Binding-site contacts:
Ligand atom C5 contacts residue MET214 of chain 38.A at 3.4 Å (hydrophobic).
Ligand atom N1A contacts residue LEU217 of chain 38.A at 3.3 Å.
Ligand atom N5A contacts residue MET124 of chain 38.A at 3.9 Å.
Ligand atom O1B contacts residue ILE98 of chain 38.A at 3.2 Å.
Ligand atom N1A contacts residue MET124 of chain 38.A at 3.6 Å.
Ligand atom N5A contacts residue LEU217 of chain 38.A at 3.6 Å.
Ligand atom CM2 contacts residue ILE77 of chain 38.A at 3.8 Å (hydrophobic).
Ligand atom C6B contacts residue ILE98 of chain 38.A at 3.8 Å (hydrophobic).
Ligand atom N1A contacts residue PHE179 of chain 38.A at 3.3 Å.
Ligand atom N3A contacts residue TYR144 of chain 38.A at 3.2 Å.
Ligand atom C5B contacts residue TYR144 of chain 38.A at 3.8 Å (hydrophobic).
Ligand atom C5B contacts residue LEU181 of chain 38.A at 3.6 Å (hydrophobic).
Ligand atom C4 contacts residue MET214 of chain 38.A at 3.7 Å (hydrophobic).
Ligand atom CM6 contacts residue LEU181 of chain 38.A at 3.8 Å (hydrophobic).
Ligand atom O1 contacts residue MET214 of chain 38.A at 3.2 Å.
Ligand atom C6B contacts residue LEU181 of chain 38.A at 3.5 Å (hydrophobic).
Ligand atom N2 contacts residue LEU100 of chain 38.A at 3.8 Å.
Ligand atom C1B contacts residue ILE98 of chain 38.A at 3.7 Å (hydrophobic).
Ligand atom N4A contacts residue TYR144 of chain 38.A at 3.7 Å.
Ligand atom N2 contacts residue MET214 of chain 38.A at 3.8 Å.
Ligand atom CM4 contacts residue VAL168 of chain 38.A at 3.9 Å (hydrophobic).
Ligand atom N4A contacts residue PHE179 of chain 38.A at 3.5 Å.
Ligand atom CM4 contacts residue TYR144 of chain 38.A at 3.8 Å (hydrophobic).
Ligand atom CM4 contacts residue ALA166 of chain 38.A at 3.1 Å (hydrophobic).
Ligand atom C4 contacts residue LEU100 of chain 38.A at 3.9 Å (hydrophobic).
Ligand atom N3A contacts residue PHE179 of chain 38.A at 3.7 Å.
Ligand atom C2A contacts residue PHE179 of chain 38.A at 3.5 Å (hydrophobic).
Ligand atom CM3 contacts residue TYR190 of chain 38.A at 3.6 Å (hydrophobic).
Ligand atom C3 contacts residue LEU100 of chain 38.A at 3.8 Å (hydrophobic).
Ligand atom CM6 contacts residue LEU184 of chain 38.A at 3.7 Å (hydrophobic).
Ligand atom O1 contacts residue LEU100 of chain 38.A at 3.7 Å.
Ligand atom C2A contacts residue LEU217 of chain 38.A at 4.0 Å (hydrophobic).
Ligand atom C1B contacts residue LEU181 of chain 38.A at 4.0 Å (hydrophobic).
Ligand atom CM4 contacts residue TYR142 of chain 38.A at 3.7 Å (hydrophobic).
Ligand atom C2B contacts residue ILE122 of chain 38.A at 4.0 Å (hydrophobic).
Ligand atom C4 contacts residue TYR190 of chain 38.A at 3.7 Å (hydrophobic).
Ligand atom CM6 contacts residue TYR144 of chain 38.A at 3.7 Å (hydrophobic).
Ligand atom C1C contacts residue MET214 of chain 38.A at 3.2 Å (hydrophobic).
Ligand atom N5A contacts residue PHE179 of chain 38.A at 3.3 Å.
Ligand atom CM2 contacts residue ILE122 of chain 38.A at 3.8 Å (hydrophobic).

Sequence of chain 38.A:
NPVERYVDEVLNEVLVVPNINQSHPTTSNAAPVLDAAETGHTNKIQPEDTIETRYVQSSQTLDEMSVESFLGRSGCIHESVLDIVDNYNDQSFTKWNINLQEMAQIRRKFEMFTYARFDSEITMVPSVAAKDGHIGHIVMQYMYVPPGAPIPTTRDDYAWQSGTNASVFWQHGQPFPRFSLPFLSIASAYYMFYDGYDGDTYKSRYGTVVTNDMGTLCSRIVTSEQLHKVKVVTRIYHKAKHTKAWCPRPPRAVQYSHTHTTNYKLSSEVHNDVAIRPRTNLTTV

The protein below binds the small molecule below.
Small molecule (SMILES): Cc1cc(CCCOc2c(C)cc(-c3nnn(C)n3)cc2C)on1